Sequence of chain 1.A:
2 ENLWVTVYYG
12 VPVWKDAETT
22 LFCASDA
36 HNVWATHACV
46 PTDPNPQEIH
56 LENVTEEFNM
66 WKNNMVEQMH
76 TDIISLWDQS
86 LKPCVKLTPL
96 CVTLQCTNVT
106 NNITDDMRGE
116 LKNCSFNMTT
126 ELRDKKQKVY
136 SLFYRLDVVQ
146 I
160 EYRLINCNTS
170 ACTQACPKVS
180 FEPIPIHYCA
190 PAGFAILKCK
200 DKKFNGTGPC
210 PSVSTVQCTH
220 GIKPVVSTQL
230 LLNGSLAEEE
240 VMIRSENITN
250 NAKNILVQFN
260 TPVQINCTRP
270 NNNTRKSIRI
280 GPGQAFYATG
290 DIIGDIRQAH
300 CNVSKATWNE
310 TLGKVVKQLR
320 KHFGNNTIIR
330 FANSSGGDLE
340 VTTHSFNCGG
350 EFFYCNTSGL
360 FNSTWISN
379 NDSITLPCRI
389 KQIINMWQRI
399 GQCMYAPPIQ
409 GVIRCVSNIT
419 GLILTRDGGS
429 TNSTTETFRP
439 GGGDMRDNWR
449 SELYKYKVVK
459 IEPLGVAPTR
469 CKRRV

A protein and the small-molecule ligand that binds it are described below.
Small molecule (SMILES): CC(=O)N[C@@H]1[C@@H](O)[C@H](O)[C@@H](CO)O[C@H]1O

Binding-site contacts:
Ligand atom C6 contacts residue ARG140 of chain 1.A at 4.0 Å.
Ligand atom C2 contacts residue ASN103 of chain 1.A at 2.4 Å.
Ligand atom C1 contacts residue ASN103 of chain 1.A at 1.4 Å.
Ligand atom O5 contacts residue ASN103 of chain 1.A at 2.4 Å (h-bond).
Ligand atom C3 contacts residue ASN103 of chain 1.A at 3.8 Å.
Ligand atom C4 contacts residue ASN103 of chain 1.A at 4.2 Å.
Ligand atom C6 contacts residue GLY114 of chain 1.A at 4.3 Å.
Ligand atom C8 contacts residue ASN103 of chain 1.A at 4.4 Å.
Ligand atom C7 contacts residue ASN103 of chain 1.A at 3.3 Å.
Ligand atom O5 contacts residue GLY114 of chain 1.A at 4.3 Å.
Ligand atom C5 contacts residue ASN103 of chain 1.A at 3.7 Å.
Ligand atom N2 contacts residue ASN103 of chain 1.A at 2.9 Å (h-bond).
Ligand atom O7 contacts residue ASN103 of chain 1.A at 3.4 Å (h-bond).